Sequence of chain 2.D:
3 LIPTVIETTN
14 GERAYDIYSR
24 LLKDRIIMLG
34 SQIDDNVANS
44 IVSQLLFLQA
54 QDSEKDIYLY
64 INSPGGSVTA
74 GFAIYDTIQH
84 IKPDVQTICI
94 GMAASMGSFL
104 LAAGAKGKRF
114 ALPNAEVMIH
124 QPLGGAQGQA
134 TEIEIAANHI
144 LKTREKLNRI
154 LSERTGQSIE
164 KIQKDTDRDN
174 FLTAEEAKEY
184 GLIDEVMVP

Binding-site contacts:
Ligand atom C23 contacts residue ILE29 of chain 2.D at 3.7 Å (hydrophobic).
Ligand atom C13 contacts residue THR80 of chain 2.C at 3.5 Å.
Ligand atom C27 contacts residue ILE91 of chain 2.D at 3.4 Å (hydrophobic).
Ligand atom C11 contacts residue TYR63 of chain 2.D at 3.5 Å (hydrophobic).
Ligand atom C25 contacts residue TYR63 of chain 2.D at 3.8 Å (hydrophobic).
Ligand atom C24 contacts residue TYR61 of chain 2.D at 3.8 Å (hydrophobic).
Ligand atom C24 contacts residue TYR63 of chain 2.D at 3.8 Å (hydrophobic).
Ligand atom F1 contacts residue TYR63 of chain 2.D at 3.6 Å.
Ligand atom C13 contacts residue ILE93 of chain 2.D at 3.8 Å (hydrophobic).
Ligand atom C23 contacts residue ASP27 of chain 2.D at 3.6 Å.
Ligand atom F1 contacts residue ILE93 of chain 2.D at 3.5 Å.
Ligand atom C26 contacts residue TYR61 of chain 2.D at 3.8 Å (hydrophobic).
Ligand atom F2 contacts residue LEU115 of chain 2.D at 3.8 Å.
Ligand atom C6 contacts residue TYR63 of chain 2.D at 3.4 Å (hydrophobic).
Ligand atom F2 contacts residue THR80 of chain 2.C at 3.5 Å.
Ligand atom C15 contacts residue HIS83 of chain 2.C at 3.5 Å.
Ligand atom C3 contacts residue ALA53 of chain 2.C at 3.7 Å (hydrophobic).
Ligand atom F1 contacts residue LEU49 of chain 2.C at 3.5 Å.
Ligand atom C7 contacts residue TYR63 of chain 2.D at 3.8 Å (hydrophobic).
Ligand atom C21 contacts residue TYR61 of chain 2.D at 3.5 Å (hydrophobic).
Ligand atom C7 contacts residue LEU49 of chain 2.C at 3.6 Å (hydrophobic).
Ligand atom C1 contacts residue ARG23 of chain 2.D at 3.7 Å.
Ligand atom O5 contacts residue TYR61 of chain 2.D at 3.8 Å.
Ligand atom F1 contacts residue VAL45 of chain 2.C at 3.7 Å.
Ligand atom N1 contacts residue TYR63 of chain 2.D at 3.1 Å (h-bond).
Ligand atom F2 contacts residue HIS83 of chain 2.C at 3.5 Å.
Ligand atom O5 contacts residue TYR63 of chain 2.D at 2.8 Å (h-bond).
Ligand atom C27 contacts residue GLN89 of chain 2.D at 3.5 Å.
Ligand atom C1 contacts residue ASP27 of chain 2.D at 3.8 Å.
Ligand atom O1 contacts residue LEU49 of chain 2.C at 3.7 Å.
Ligand atom C20 contacts residue TYR61 of chain 2.D at 3.7 Å (hydrophobic).
Ligand atom C33 contacts residue MET190 of chain 2.D at 3.8 Å (hydrophobic).
Ligand atom C9 contacts residue MET190 of chain 2.D at 3.7 Å (hydrophobic).
Ligand atom C25 contacts residue TYR61 of chain 2.D at 3.6 Å (hydrophobic).
Ligand atom C12 contacts residue LEU49 of chain 2.C at 3.6 Å (hydrophobic).
Ligand atom C2 contacts residue LEU24 of chain 2.D at 3.3 Å (hydrophobic).
Ligand atom C4 contacts residue ILE29 of chain 2.D at 3.6 Å (hydrophobic).
Ligand atom O5 contacts residue ILE91 of chain 2.D at 3.7 Å.
Ligand atom N3 contacts residue TYR61 of chain 2.D at 3.8 Å.
Ligand atom C11 contacts residue LEU49 of chain 2.C at 3.8 Å (hydrophobic).

The protein below binds the small molecule below.
Small molecule (SMILES): CCCC/C=C/C(=O)N[C@@H](Cc1cc(F)cc(F)c1)C(=O)N[C@H]1COC(=O)[C@@H]2C[C@@H](C)CN2C(=O)[C@H](C)NC(=O)[C@@H]2CCCCN2C(=O)[C@@H]2CCCN2C1=O

Sequence of chain 2.C:
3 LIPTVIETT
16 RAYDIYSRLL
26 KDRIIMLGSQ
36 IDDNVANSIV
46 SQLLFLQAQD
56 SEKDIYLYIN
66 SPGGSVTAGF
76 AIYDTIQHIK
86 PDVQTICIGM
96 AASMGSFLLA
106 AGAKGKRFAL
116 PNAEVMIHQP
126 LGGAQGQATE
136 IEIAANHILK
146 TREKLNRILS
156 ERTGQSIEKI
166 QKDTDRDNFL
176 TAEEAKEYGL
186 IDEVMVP